The protein below binds the small molecule below.
Small molecule (SMILES): OC[C@H]1O[C@H](O)[C@H](O)[C@@H](O)[C@H]1O

Binding-site contacts:
Ligand atom C4 contacts residue ASP80 of chain 1.F at 3.0 Å.
Ligand atom O4 contacts residue ASP80 of chain 1.F at 3.3 Å (salt-bridge).
Ligand atom C4 contacts residue PHE98 of chain 1.F at 3.9 Å (hydrophobic).
Ligand atom O6 contacts residue ARG99 of chain 1.F at 4.3 Å.
Ligand atom C2 contacts residue CA1 of chain 1.CA at 4.5 Å.
Ligand atom C5 contacts residue PHE98 of chain 1.F at 3.9 Å (hydrophobic).
Ligand atom O2 contacts residue ASP81 of chain 1.F at 4.4 Å.
Ligand atom C4 contacts residue SER126 of chain 1.F at 4.4 Å.
Ligand atom C4 contacts residue CA1 of chain 1.CA at 3.4 Å.
Ligand atom C2 contacts residue VAL123 of chain 1.F at 4.2 Å (hydrophobic).
Ligand atom O3 contacts residue SER126 of chain 1.F at 3.9 Å.
Ligand atom O4 contacts residue CA1 of chain 1.CA at 2.8 Å.
Ligand atom O4 contacts residue PRO127 of chain 1.F at 3.3 Å.
Ligand atom O2 contacts residue VAL123 of chain 1.F at 3.6 Å.
Ligand atom C3 contacts residue ASP80 of chain 1.F at 3.8 Å.
Ligand atom O3 contacts residue CA1 of chain 1.CA at 2.5 Å.
Ligand atom C4 contacts residue PRO127 of chain 1.F at 4.5 Å (hydrophobic).
Ligand atom O3 contacts residue VAL123 of chain 1.F at 3.7 Å.
Ligand atom O6 contacts residue PRO127 of chain 1.F at 4.3 Å.
Ligand atom C6 contacts residue PRO127 of chain 1.F at 3.8 Å (hydrophobic).
Ligand atom O6 contacts residue PHE98 of chain 1.F at 4.2 Å.
Ligand atom C3 contacts residue ASP81 of chain 1.F at 3.5 Å.
Ligand atom C4 contacts residue ASP81 of chain 1.F at 4.3 Å.
Ligand atom O3 contacts residue ASP81 of chain 1.F at 2.4 Å (salt-bridge).
Ligand atom C3 contacts residue CA1 of chain 1.CA at 3.6 Å.
Ligand atom O6 contacts residue VAL186 of chain 1.F at 4.5 Å.
Ligand atom C6 contacts residue ASP80 of chain 1.F at 3.8 Å.
Ligand atom O4 contacts residue SER126 of chain 1.F at 3.1 Å.
Ligand atom O3 contacts residue ASP80 of chain 1.F at 3.1 Å (salt-bridge).
Ligand atom C6 contacts residue TRP187 of chain 1.F at 4.3 Å (hydrophobic).
Ligand atom C5 contacts residue ASP80 of chain 1.F at 3.9 Å.
Ligand atom C3 contacts residue PHE98 of chain 1.F at 4.0 Å (hydrophobic).

Sequence of chain 1.F:
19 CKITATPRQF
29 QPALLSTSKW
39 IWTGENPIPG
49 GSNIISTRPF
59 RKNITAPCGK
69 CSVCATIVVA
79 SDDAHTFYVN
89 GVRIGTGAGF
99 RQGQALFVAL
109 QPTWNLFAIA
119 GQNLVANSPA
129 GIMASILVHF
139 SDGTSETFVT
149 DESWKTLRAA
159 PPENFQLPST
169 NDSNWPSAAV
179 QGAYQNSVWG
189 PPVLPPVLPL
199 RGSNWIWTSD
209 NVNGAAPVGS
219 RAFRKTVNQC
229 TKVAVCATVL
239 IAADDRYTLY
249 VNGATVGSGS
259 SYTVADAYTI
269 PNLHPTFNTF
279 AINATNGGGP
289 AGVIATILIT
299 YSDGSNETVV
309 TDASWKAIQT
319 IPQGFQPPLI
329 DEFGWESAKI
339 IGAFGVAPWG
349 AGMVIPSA